Sequence of chain 1.D:
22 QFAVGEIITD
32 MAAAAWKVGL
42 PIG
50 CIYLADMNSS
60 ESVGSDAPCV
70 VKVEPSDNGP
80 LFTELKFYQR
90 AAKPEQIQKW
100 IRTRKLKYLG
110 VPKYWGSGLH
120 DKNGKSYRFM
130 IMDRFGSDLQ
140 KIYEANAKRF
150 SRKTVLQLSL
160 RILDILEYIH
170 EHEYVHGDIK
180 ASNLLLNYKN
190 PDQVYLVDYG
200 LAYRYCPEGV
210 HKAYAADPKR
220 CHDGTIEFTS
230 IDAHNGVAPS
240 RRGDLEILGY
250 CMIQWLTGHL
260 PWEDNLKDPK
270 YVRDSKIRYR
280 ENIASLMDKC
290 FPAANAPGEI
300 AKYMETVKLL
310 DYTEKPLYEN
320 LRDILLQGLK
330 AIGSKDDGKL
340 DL

This protein binds this small molecule.
Small molecule (SMILES): C#CCN1C(=O)[C@@H](C)N(CC2CC2)c2nc(Nc3cc(F)c(O)c(F)c3)ncc21

Binding-site contacts:
Ligand atom F2 contacts residue PRO111 of chain 1.D at 3.6 Å.
Ligand atom C9 contacts residue PHE134 of chain 1.D at 3.7 Å (hydrophobic).
Ligand atom F2 contacts residue MET131 of chain 1.D at 3.5 Å.
Ligand atom C15 contacts residue PHE134 of chain 1.D at 3.8 Å (hydrophobic).
Ligand atom C16 contacts residue ILE43 of chain 1.D at 3.5 Å (hydrophobic).
Ligand atom C18 contacts residue LEU184 of chain 1.D at 3.9 Å (hydrophobic).
Ligand atom N1 contacts residue PHE134 of chain 1.D at 3.6 Å.
Ligand atom C4 contacts residue MET131 of chain 1.D at 3.9 Å (hydrophobic).
Ligand atom N1 contacts residue VAL69 of chain 1.D at 3.4 Å.
Ligand atom C5 contacts residue LYS71 of chain 1.D at 3.5 Å.
Ligand atom C3 contacts residue ASP132 of chain 1.D at 3.2 Å.
Ligand atom C14 contacts residue GLY135 of chain 1.D at 3.5 Å.
Ligand atom O2 contacts residue ASP197 of chain 1.D at 3.4 Å (salt-bridge).
Ligand atom C10 contacts residue LEU184 of chain 1.D at 3.7 Å (hydrophobic).
Ligand atom N2 contacts residue PHE134 of chain 1.D at 2.8 Å (h-bond).
Ligand atom N2 contacts residue ARG133 of chain 1.D at 3.6 Å.
Ligand atom N4 contacts residue GLY135 of chain 1.D at 3.6 Å (h-bond).
Ligand atom O2 contacts residue VAL196 of chain 1.D at 3.5 Å.
Ligand atom C3 contacts residue PHE134 of chain 1.D at 3.5 Å (hydrophobic).
Ligand atom C5 contacts residue VAL196 of chain 1.D at 3.6 Å (hydrophobic).
Ligand atom C7 contacts residue LEU184 of chain 1.D at 3.7 Å (hydrophobic).
Ligand atom N4 contacts residue PHE134 of chain 1.D at 3.8 Å.
Ligand atom O2 contacts residue LYS71 of chain 1.D at 2.7 Å (salt-bridge).
Ligand atom F1 contacts residue ILE51 of chain 1.D at 3.8 Å.
Ligand atom C16 contacts residue ARG133 of chain 1.D at 3.5 Å.
Ligand atom C2 contacts residue PHE134 of chain 1.D at 3.9 Å (hydrophobic).
Ligand atom F1 contacts residue LYS71 of chain 1.D at 3.2 Å.
Ligand atom C2 contacts residue ASP132 of chain 1.D at 3.6 Å.
Ligand atom C7 contacts residue VAL69 of chain 1.D at 3.9 Å (hydrophobic).
Ligand atom C8 contacts residue PHE134 of chain 1.D at 2.8 Å (hydrophobic).
Ligand atom N2 contacts residue VAL69 of chain 1.D at 3.8 Å.
Ligand atom C6 contacts residue LYS71 of chain 1.D at 3.7 Å.
Ligand atom N3 contacts residue LEU184 of chain 1.D at 3.4 Å.
Ligand atom C3 contacts residue MET131 of chain 1.D at 3.9 Å (hydrophobic).
Ligand atom C14 contacts residue PHE134 of chain 1.D at 3.2 Å (hydrophobic).
Ligand atom C13 contacts residue ASP137 of chain 1.D at 3.6 Å.
Ligand atom C2 contacts residue VAL69 of chain 1.D at 3.7 Å (hydrophobic).
Ligand atom N1 contacts residue ASP132 of chain 1.D at 3.2 Å (salt-bridge).
Ligand atom C20 contacts residue ILE51 of chain 1.D at 3.9 Å (hydrophobic).
Ligand atom C9 contacts residue ILE43 of chain 1.D at 3.9 Å (hydrophobic).